Sequence of chain 28.A:
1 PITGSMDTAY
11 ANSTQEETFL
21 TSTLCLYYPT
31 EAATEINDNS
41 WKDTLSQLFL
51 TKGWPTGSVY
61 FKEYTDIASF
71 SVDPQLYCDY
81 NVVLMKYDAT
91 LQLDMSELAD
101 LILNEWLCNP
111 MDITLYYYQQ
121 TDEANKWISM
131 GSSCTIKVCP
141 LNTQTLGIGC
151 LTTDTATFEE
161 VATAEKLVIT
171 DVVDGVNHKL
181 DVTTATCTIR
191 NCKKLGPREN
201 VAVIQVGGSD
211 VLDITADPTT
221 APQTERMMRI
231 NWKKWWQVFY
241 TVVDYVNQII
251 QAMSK

Binding-site contacts:
Ligand atom O5 contacts residue ASN12 of chain 28.A at 2.6 Å (h-bond).
Ligand atom O7 contacts residue ASN12 of chain 28.A at 4.2 Å.
Ligand atom N2 contacts residue ASN12 of chain 28.A at 4.0 Å.
Ligand atom C5 contacts residue ASN12 of chain 28.A at 3.9 Å.
Ligand atom C2 contacts residue ASN12 of chain 28.A at 3.5 Å.
Ligand atom C1 contacts residue ASN12 of chain 28.A at 2.1 Å.
Ligand atom C7 contacts residue ASN12 of chain 28.A at 4.3 Å.

This protein binds this small molecule.
Small molecule (SMILES): CC(=O)N[C@H]1[C@H](O[C@H]2[C@H](O)[C@@H](NC(C)=O)CO[C@@H]2CO)O[C@H](CO)[C@@H](O)[C@@H]1O